Sequence of chain 1.C:
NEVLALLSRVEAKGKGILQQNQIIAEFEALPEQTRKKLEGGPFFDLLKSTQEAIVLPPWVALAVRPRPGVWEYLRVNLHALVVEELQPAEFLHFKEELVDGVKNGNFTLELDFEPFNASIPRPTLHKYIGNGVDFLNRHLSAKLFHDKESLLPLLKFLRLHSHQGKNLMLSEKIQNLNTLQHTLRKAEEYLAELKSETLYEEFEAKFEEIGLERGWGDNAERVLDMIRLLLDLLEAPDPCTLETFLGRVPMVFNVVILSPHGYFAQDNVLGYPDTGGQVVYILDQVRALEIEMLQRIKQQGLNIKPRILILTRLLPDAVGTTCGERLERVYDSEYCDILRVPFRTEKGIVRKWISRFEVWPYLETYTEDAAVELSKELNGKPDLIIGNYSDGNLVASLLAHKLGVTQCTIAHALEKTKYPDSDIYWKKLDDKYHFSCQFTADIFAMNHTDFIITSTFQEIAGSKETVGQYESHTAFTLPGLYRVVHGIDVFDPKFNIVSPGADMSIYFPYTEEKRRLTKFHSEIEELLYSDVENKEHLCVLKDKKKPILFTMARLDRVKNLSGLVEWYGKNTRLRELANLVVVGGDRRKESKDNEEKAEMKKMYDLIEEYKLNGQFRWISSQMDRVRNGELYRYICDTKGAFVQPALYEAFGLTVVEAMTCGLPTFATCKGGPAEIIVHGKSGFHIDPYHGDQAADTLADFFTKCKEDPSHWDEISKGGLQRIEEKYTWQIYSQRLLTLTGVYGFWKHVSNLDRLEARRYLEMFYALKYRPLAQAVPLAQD

The small molecule below binds the protein below.
Small molecule (SMILES): OC[C@H]1OC=C(O)[C@@H](O)[C@@H]1O

Binding-site contacts:
Ligand atom O6 contacts residue HIS438 of chain 1.C at 2.8 Å (h-bond).
Ligand atom C6 contacts residue NHF1 of chain 1.CA at 0.6 Å.
Ligand atom C4 contacts residue GLY678 of chain 1.C at 3.9 Å.
Ligand atom C3 contacts residue HIS438 of chain 1.C at 4.0 Å.
Ligand atom O4 contacts residue GLY678 of chain 1.C at 3.0 Å (h-bond).
Ligand atom C1 contacts residue HIS438 of chain 1.C at 3.4 Å.
Ligand atom C4 contacts residue NHF1 of chain 1.CA at 0.6 Å.
Ligand atom O3 contacts residue ALA676 of chain 1.C at 3.5 Å (h-bond).
Ligand atom O5 contacts residue GLN304 of chain 1.C at 3.8 Å.
Ligand atom C2 contacts residue UDP1 of chain 1.Y at 2.9 Å.
Ligand atom C5 contacts residue NHF1 of chain 1.CA at 0.9 Å.
Ligand atom C4 contacts residue HIS438 of chain 1.C at 4.0 Å.
Ligand atom O3 contacts residue GLU675 of chain 1.C at 2.6 Å (salt-bridge).
Ligand atom O4 contacts residue UDP1 of chain 1.Y at 2.6 Å (h-bond).
Ligand atom C2 contacts residue HIS438 of chain 1.C at 3.4 Å.
Ligand atom C5 contacts residue UDP1 of chain 1.Y at 3.2 Å.
Ligand atom C6 contacts residue HIS438 of chain 1.C at 3.8 Å.
Ligand atom O2 contacts residue HIS438 of chain 1.C at 3.7 Å.
Ligand atom C3 contacts residue UDP1 of chain 1.Y at 3.1 Å.
Ligand atom O3 contacts residue GLY678 of chain 1.C at 3.4 Å (h-bond).
Ligand atom O4 contacts residue LEU679 of chain 1.C at 3.3 Å (h-bond).
Ligand atom C2 contacts residue NHF1 of chain 1.CA at 0.4 Å.
Ligand atom O5 contacts residue HIS438 of chain 1.C at 3.7 Å.
Ligand atom O4 contacts residue PHE677 of chain 1.C at 3.2 Å.
Ligand atom C3 contacts residue GLU675 of chain 1.C at 3.3 Å.
Ligand atom C4 contacts residue PHE677 of chain 1.C at 3.7 Å (hydrophobic).
Ligand atom O2 contacts residue ALA439 of chain 1.C at 3.9 Å.
Ligand atom C1 contacts residue NHF1 of chain 1.CA at 0.6 Å.
Ligand atom C3 contacts residue NHF1 of chain 1.CA at 0.4 Å.
Ligand atom C4 contacts residue UDP1 of chain 1.Y at 3.1 Å.
Ligand atom O2 contacts residue NHF1 of chain 1.CA at 0.2 Å (h-bond).
Ligand atom O5 contacts residue NHF1 of chain 1.CA at 0.7 Å.
Ligand atom O4 contacts residue NHF1 of chain 1.CA at 0.7 Å (h-bond).
Ligand atom O3 contacts residue UDP1 of chain 1.Y at 3.9 Å.
Ligand atom C1 contacts residue UDP1 of chain 1.Y at 2.9 Å.
Ligand atom O6 contacts residue NHF1 of chain 1.CA at 0.9 Å.
Ligand atom O5 contacts residue UDP1 of chain 1.Y at 3.1 Å (h-bond).
Ligand atom O2 contacts residue UDP1 of chain 1.Y at 2.8 Å (h-bond).
Ligand atom O3 contacts residue PHE677 of chain 1.C at 3.1 Å (h-bond).
Ligand atom O3 contacts residue NHF1 of chain 1.CA at 0.4 Å (h-bond).